Binding-site contacts:
Ligand atom C5 contacts residue ARG135 of chain 23.B at 4.1 Å.
Ligand atom O6 contacts residue ARG135 of chain 23.B at 3.6 Å.
Ligand atom C3 contacts residue LYS193 of chain 23.A at 3.6 Å.
Ligand atom O1S contacts residue ASP59 of chain 22.C at 3.0 Å.
Ligand atom O2S contacts residue ASP58 of chain 22.C at 2.3 Å (salt-bridge).
Ligand atom O6S contacts residue ARG135 of chain 23.B at 3.7 Å.
Ligand atom O3 contacts residue LYS193 of chain 23.A at 2.8 Å (salt-bridge).
Ligand atom O5S contacts residue ASN88 of chain 22.C at 3.0 Å (h-bond).
Ligand atom O4 contacts residue THR195 of chain 23.A at 3.7 Å.
Ligand atom O6S contacts residue LYS193 of chain 23.A at 3.4 Å.
Ligand atom O6B contacts residue LYS193 of chain 23.A at 4.1 Å.
Ligand atom S2 contacts residue ARG135 of chain 23.B at 4.0 Å.
Ligand atom C5 contacts residue THR134 of chain 23.B at 3.9 Å.
Ligand atom O2S contacts residue ASP59 of chain 22.C at 3.2 Å.
Ligand atom O6 contacts residue LYS193 of chain 23.A at 3.5 Å.
Ligand atom O2S contacts residue ARG56 of chain 22.C at 4.1 Å.
Ligand atom C4 contacts residue LYS193 of chain 23.A at 3.4 Å.
Ligand atom C6 contacts residue THR134 of chain 23.B at 3.5 Å.
Ligand atom O3 contacts residue ARG56 of chain 22.C at 3.9 Å.
Ligand atom S1 contacts residue ASP59 of chain 22.C at 3.7 Å.
Ligand atom O3 contacts residue ASP59 of chain 22.C at 4.0 Å.
Ligand atom O5 contacts residue ARG135 of chain 23.B at 3.2 Å.
Ligand atom O3S contacts residue LYS193 of chain 23.A at 3.1 Å (salt-bridge).
Ligand atom O3S contacts residue THR134 of chain 23.B at 3.3 Å (h-bond).
Ligand atom O6S contacts residue ARG56 of chain 22.C at 3.7 Å.
Ligand atom C1 contacts residue ASP133 of chain 23.B at 4.0 Å.
Ligand atom C3 contacts residue ARG56 of chain 22.C at 3.9 Å.
Ligand atom S2 contacts residue ARG56 of chain 22.C at 3.4 Å (salt-bridge).
Ligand atom O1S contacts residue ASP58 of chain 22.C at 4.1 Å.
Ligand atom C6 contacts residue ARG135 of chain 23.B at 3.8 Å.
Ligand atom O5S contacts residue ARG56 of chain 22.C at 3.6 Å (salt-bridge).
Ligand atom O5S contacts residue ARG135 of chain 23.B at 3.6 Å.
Ligand atom C2 contacts residue LYS193 of chain 23.A at 3.6 Å.
Ligand atom S2 contacts residue ASN88 of chain 22.C at 4.0 Å.
Ligand atom O1 contacts residue ASP133 of chain 23.B at 4.1 Å.
Ligand atom S1 contacts residue ASP58 of chain 22.C at 3.7 Å.
Ligand atom O5 contacts residue LYS193 of chain 23.A at 3.6 Å.
Ligand atom O6S contacts residue ASN88 of chain 22.C at 3.9 Å.
Ligand atom O4S contacts residue ARG56 of chain 22.C at 2.5 Å (salt-bridge).
Ligand atom N2 contacts residue ARG56 of chain 22.C at 3.9 Å.

The protein below binds the small molecule below.
Small molecule (SMILES): O=C(O)[C@@H]1O[C@@H](O[C@H]2[C@H](O)[C@@H](NS(=O)(=O)O)[C@@H](O)O[C@@H]2COS(=O)(=O)O)[C@H](OS(=O)(=O)O)[C@@H](O)[C@@H]1O[C@H]1O[C@H](COS(=O)(=O)O)[C@@H](O)[C@H](O)[C@H]1NS(=O)(=O)O

Sequence of chain 23.B:
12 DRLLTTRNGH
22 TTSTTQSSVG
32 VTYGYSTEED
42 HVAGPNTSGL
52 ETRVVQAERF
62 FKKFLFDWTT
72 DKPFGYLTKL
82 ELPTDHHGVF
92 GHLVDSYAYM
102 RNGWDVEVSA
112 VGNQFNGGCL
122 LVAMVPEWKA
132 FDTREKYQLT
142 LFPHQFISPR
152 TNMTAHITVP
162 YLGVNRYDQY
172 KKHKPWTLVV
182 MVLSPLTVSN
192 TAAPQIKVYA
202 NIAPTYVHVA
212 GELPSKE

Sequence of chain 23.A:
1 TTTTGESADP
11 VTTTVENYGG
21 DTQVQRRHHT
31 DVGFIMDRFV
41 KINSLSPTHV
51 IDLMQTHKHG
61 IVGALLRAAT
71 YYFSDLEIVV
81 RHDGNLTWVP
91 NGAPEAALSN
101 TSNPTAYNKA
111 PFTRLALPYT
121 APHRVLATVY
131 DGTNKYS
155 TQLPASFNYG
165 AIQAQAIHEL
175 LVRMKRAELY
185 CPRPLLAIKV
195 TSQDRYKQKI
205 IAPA

Sequence of chain 22.C:
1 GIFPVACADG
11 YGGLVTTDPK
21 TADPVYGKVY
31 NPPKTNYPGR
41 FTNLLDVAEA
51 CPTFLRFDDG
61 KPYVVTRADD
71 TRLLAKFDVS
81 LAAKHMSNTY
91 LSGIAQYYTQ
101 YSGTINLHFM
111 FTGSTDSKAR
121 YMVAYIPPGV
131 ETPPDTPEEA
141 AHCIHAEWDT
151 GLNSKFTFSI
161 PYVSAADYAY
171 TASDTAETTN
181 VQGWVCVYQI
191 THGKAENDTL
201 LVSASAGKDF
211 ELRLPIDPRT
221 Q